A protein and the small-molecule ligand that binds it are described below.
Small molecule (SMILES): CCOc1ccc2cc(-c3nn(C(C)(C)C)c(N)c3C(N)=O)cnc2c1

Binding-site contacts:
Ligand atom OAP contacts residue MET89 of chain 1.A at 3.6 Å.
Ligand atom CAK contacts residue MET89 of chain 1.A at 3.8 Å (hydrophobic).
Ligand atom CAQ contacts residue TYR108 of chain 1.A at 3.8 Å (hydrophobic).
Ligand atom NAN contacts residue ASP172 of chain 1.A at 2.9 Å (salt-bridge).
Ligand atom OAG contacts residue ALA55 of chain 1.A at 3.4 Å.
Ligand atom CAU contacts residue VAL42 of chain 1.A at 3.8 Å (hydrophobic).
Ligand atom NAF contacts residue TYR108 of chain 1.A at 3.6 Å.
Ligand atom CAX contacts residue MET89 of chain 1.A at 3.7 Å (hydrophobic).
Ligand atom CAH contacts residue LEU103 of chain 1.A at 3.2 Å (hydrophobic).
Ligand atom CAI contacts residue MET89 of chain 1.A at 3.8 Å (hydrophobic).
Ligand atom CAX contacts residue ASP172 of chain 1.A at 3.6 Å.
Ligand atom CAH contacts residue MET89 of chain 1.A at 3.5 Å (hydrophobic).
Ligand atom NAE contacts residue GLU106 of chain 1.A at 3.0 Å (salt-bridge).
Ligand atom CAI contacts residue ALA55 of chain 1.A at 3.5 Å (hydrophobic).
Ligand atom CAD contacts residue LEU34 of chain 1.A at 3.2 Å (hydrophobic).
Ligand atom OAG contacts residue VAL107 of chain 1.A at 3.4 Å.
Ligand atom CAV contacts residue LEU158 of chain 1.A at 3.9 Å (hydrophobic).
Ligand atom OAG contacts residue TYR108 of chain 1.A at 2.9 Å (h-bond).
Ligand atom NAN contacts residue ILE171 of chain 1.A at 3.7 Å.
Ligand atom CAR contacts residue MET89 of chain 1.A at 3.4 Å (hydrophobic).
Ligand atom CAI contacts residue LEU103 of chain 1.A at 3.5 Å (hydrophobic).
Ligand atom OAG contacts residue GLU106 of chain 1.A at 3.9 Å.
Ligand atom CAS contacts residue VAL42 of chain 1.A at 3.9 Å (hydrophobic).
Ligand atom NAO contacts residue VAL42 of chain 1.A at 3.4 Å.
Ligand atom CAA contacts residue LEU175 of chain 1.A at 3.5 Å (hydrophobic).
Ligand atom CAD contacts residue GLY35 of chain 1.A at 3.6 Å.
Ligand atom OAP contacts residue LEU103 of chain 1.A at 3.5 Å.
Ligand atom CAM contacts residue LEU175 of chain 1.A at 3.7 Å (hydrophobic).
Ligand atom NAN contacts residue LYS57 of chain 1.A at 3.6 Å.
Ligand atom CAT contacts residue LEU158 of chain 1.A at 3.9 Å (hydrophobic).
Ligand atom CAQ contacts residue ALA55 of chain 1.A at 3.4 Å (hydrophobic).
Ligand atom CAW contacts residue MET89 of chain 1.A at 3.5 Å (hydrophobic).
Ligand atom CAH contacts residue LYS57 of chain 1.A at 3.9 Å.
Ligand atom CAQ contacts residue GLU106 of chain 1.A at 3.9 Å.
Ligand atom CAI contacts residue LYS57 of chain 1.A at 3.8 Å.
Ligand atom CAK contacts residue ASP172 of chain 1.A at 3.3 Å.
Ligand atom CAR contacts residue LEU103 of chain 1.A at 3.8 Å (hydrophobic).
Ligand atom NAE contacts residue ALA55 of chain 1.A at 3.6 Å.
Ligand atom NAE contacts residue TYR108 of chain 1.A at 3.6 Å.
Ligand atom CAJ contacts residue ILE171 of chain 1.A at 3.6 Å (hydrophobic).

Sequence of chain 1.A:
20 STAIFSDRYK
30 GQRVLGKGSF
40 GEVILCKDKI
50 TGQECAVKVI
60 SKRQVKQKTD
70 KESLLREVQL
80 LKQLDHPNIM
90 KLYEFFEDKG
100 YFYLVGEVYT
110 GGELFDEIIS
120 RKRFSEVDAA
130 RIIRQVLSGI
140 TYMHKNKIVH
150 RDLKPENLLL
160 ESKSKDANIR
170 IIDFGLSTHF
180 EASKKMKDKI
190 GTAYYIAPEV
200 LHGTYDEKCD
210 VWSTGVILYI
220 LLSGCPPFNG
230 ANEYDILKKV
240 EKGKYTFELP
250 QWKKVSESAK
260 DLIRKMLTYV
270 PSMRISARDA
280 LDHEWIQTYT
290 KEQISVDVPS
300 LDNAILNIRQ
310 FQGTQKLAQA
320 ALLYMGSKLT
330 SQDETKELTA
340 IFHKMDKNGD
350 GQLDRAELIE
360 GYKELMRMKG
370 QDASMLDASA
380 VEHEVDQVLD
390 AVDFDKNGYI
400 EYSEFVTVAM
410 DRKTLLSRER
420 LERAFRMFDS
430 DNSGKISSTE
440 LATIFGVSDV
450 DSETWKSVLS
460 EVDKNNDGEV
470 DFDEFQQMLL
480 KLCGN